The protein below binds the small molecule below.
Small molecule (SMILES): Nc1ncnc2c1ncn2[C@@H]1O[C@H](CO[P](=O)(O)O[P](=O)(O)NP(=O)(O)O)[C@@H](O)[C@H]1O

Binding-site contacts:
Ligand atom C4' contacts residue GLU566 of chain 1.C at 3.4 Å.
Ligand atom C2 contacts residue ARG37 of chain 1.C at 3.3 Å.
Ligand atom N3B contacts residue MG1 of chain 1.E at 3.4 Å.
Ligand atom N6 contacts residue SER9 of chain 1.C at 3.2 Å (h-bond).
Ligand atom O1G contacts residue GLN251 of chain 1.C at 2.9 Å (h-bond).
Ligand atom PB contacts residue MG1 of chain 1.E at 3.1 Å.
Ligand atom N6 contacts residue GLN14 of chain 1.C at 3.1 Å (h-bond).
Ligand atom C6 contacts residue TYR283 of chain 1.C at 3.3 Å (hydrophobic).
Ligand atom O1A contacts residue GLY34 of chain 1.C at 3.1 Å.
Ligand atom O2B contacts residue SER33 of chain 1.C at 3.0 Å (h-bond).
Ligand atom N3B contacts residue ARG284 of chain 1.C at 2.7 Å (salt-bridge).
Ligand atom N7 contacts residue GLN14 of chain 1.C at 3.1 Å (h-bond).
Ligand atom O2G contacts residue GLU221 of chain 1.C at 2.9 Å (salt-bridge).
Ligand atom N3B contacts residue GLY32 of chain 1.C at 2.7 Å (h-bond).
Ligand atom O4' contacts residue TYR283 of chain 1.C at 3.4 Å.
Ligand atom N1 contacts residue ARG37 of chain 1.C at 3.4 Å (salt-bridge).
Ligand atom O1B contacts residue MG1 of chain 1.E at 1.9 Å.
Ligand atom N3 contacts residue ARG37 of chain 1.C at 3.3 Å (salt-bridge).
Ligand atom O3G contacts residue ARG284 of chain 1.C at 3.0 Å (salt-bridge).
Ligand atom O3A contacts residue GLY32 of chain 1.C at 3.3 Å.
Ligand atom O1A contacts residue ARG73 of chain 1.C at 3.1 Å (salt-bridge).
Ligand atom C3' contacts residue GLU566 of chain 1.C at 3.3 Å.
Ligand atom O2B contacts residue GLY34 of chain 1.C at 3.1 Å (h-bond).
Ligand atom O1G contacts residue LYS35 of chain 1.C at 3.0 Å (salt-bridge).
Ligand atom PG contacts residue MG1 of chain 1.E at 3.3 Å.
Ligand atom N1 contacts residue TYR283 of chain 1.C at 3.5 Å.
Ligand atom O3G contacts residue ARG605 of chain 1.C at 3.2 Å (salt-bridge).
Ligand atom O1A contacts residue THR36 of chain 1.C at 3.4 Å (h-bond).
Ligand atom O1B contacts residue THR36 of chain 1.C at 2.7 Å (h-bond).
Ligand atom O3' contacts residue GLU566 of chain 1.C at 2.6 Å (salt-bridge).
Ligand atom O2A contacts residue ARG73 of chain 1.C at 2.6 Å (salt-bridge).
Ligand atom O2G contacts residue MG1 of chain 1.E at 2.1 Å.
Ligand atom O3A contacts residue ARG284 of chain 1.C at 3.2 Å (salt-bridge).
Ligand atom O2B contacts residue LYS35 of chain 1.C at 2.6 Å (salt-bridge).
Ligand atom O2A contacts residue ARG284 of chain 1.C at 3.1 Å (salt-bridge).
Ligand atom O2' contacts residue ARG37 of chain 1.C at 2.8 Å (salt-bridge).
Ligand atom O1A contacts residue ARG37 of chain 1.C at 3.2 Å (salt-bridge).
Ligand atom O3A contacts residue GLY34 of chain 1.C at 3.1 Å (h-bond).
Ligand atom C4 contacts residue ARG37 of chain 1.C at 3.5 Å.
Ligand atom N6 contacts residue TYR283 of chain 1.C at 3.3 Å.

Sequence of chain 1.C:
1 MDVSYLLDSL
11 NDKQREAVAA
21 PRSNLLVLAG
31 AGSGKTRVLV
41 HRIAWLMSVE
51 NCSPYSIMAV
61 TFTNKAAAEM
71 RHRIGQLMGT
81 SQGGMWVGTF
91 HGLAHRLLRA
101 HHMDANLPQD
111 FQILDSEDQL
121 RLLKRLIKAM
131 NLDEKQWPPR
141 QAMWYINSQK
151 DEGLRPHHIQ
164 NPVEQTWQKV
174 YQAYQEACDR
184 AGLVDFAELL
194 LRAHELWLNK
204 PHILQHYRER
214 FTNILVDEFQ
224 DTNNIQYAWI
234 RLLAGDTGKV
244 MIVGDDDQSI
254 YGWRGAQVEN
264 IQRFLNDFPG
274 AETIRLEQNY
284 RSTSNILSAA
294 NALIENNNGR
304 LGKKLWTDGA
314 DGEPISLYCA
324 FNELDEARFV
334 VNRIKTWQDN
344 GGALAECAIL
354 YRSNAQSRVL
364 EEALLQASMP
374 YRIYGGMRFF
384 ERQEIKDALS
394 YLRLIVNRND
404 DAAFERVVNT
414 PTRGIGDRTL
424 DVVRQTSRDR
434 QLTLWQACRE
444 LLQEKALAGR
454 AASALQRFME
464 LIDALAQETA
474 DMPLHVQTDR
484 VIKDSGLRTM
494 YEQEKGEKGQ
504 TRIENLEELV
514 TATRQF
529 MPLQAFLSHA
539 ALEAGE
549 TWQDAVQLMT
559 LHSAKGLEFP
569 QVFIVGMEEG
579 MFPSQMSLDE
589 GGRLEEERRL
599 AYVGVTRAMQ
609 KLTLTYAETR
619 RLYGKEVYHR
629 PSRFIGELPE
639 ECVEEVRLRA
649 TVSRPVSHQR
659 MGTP